Sequence of chain 3.D:
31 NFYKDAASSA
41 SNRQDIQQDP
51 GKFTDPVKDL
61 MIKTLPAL

This small molecule binds to this protein.
Small molecule (SMILES): Nc1nc2[nH]cnc2c(=O)[nH]1

Binding-site contacts:
Ligand atom O6 contacts residue LYS58 of chain 3.D at 4.2 Å.
Ligand atom C8 contacts residue TRP38 of chain 3.B at 4.1 Å (hydrophobic).
Ligand atom N7 contacts residue TRP38 of chain 3.B at 3.7 Å.
Ligand atom C2 contacts residue TRP38 of chain 3.B at 4.2 Å (hydrophobic).
Ligand atom C6 contacts residue TRP38 of chain 3.B at 3.9 Å (hydrophobic).
Ligand atom C4 contacts residue TRP38 of chain 3.B at 4.1 Å (hydrophobic).
Ligand atom C5 contacts residue TRP38 of chain 3.B at 3.9 Å (hydrophobic).
Ligand atom O6 contacts residue TRP38 of chain 3.B at 3.7 Å.
Ligand atom N1 contacts residue TRP38 of chain 3.B at 4.1 Å.
Ligand atom N3 contacts residue TRP38 of chain 3.B at 4.3 Å.
Ligand atom N1 contacts residue LYS58 of chain 3.D at 4.0 Å.
Ligand atom N9 contacts residue TRP38 of chain 3.B at 4.4 Å.

Sequence of chain 3.B:
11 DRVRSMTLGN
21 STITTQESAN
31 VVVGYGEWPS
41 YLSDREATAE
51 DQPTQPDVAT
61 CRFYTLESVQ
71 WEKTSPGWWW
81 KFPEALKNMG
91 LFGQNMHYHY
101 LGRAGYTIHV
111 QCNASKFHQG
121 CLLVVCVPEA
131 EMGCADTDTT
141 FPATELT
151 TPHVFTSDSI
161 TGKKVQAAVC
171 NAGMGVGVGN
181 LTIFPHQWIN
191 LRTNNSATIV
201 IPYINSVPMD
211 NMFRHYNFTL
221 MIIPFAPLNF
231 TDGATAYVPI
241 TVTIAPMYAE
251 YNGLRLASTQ